The small molecule below binds the protein below.
Small molecule (SMILES): O=C(CCCCCn1ccnc1)N[C@@H](Cc1ccccc1)C(=O)O

Sequence of chain 1.A:
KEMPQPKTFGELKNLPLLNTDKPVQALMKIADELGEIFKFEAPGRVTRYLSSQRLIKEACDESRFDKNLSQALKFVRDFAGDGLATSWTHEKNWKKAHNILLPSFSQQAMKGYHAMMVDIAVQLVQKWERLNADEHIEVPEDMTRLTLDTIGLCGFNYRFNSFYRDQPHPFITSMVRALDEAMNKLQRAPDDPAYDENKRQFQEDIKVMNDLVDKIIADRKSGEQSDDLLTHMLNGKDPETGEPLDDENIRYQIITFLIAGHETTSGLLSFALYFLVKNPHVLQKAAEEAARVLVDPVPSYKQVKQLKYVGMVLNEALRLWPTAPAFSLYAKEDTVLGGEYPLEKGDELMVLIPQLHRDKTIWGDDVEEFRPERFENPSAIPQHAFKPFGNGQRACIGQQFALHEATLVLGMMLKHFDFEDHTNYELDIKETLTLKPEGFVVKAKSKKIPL

Binding-site contacts:
Ligand atom C17 contacts residue TYR53 of chain 1.A at 3.3 Å (hydrophobic).
Ligand atom O15 contacts residue TYR53 of chain 1.A at 3.2 Å (h-bond).
Ligand atom O16 contacts residue SER74 of chain 1.A at 4.0 Å.
Ligand atom C3 contacts residue HEM1 of chain 1.C at 3.6 Å.
Ligand atom N12 contacts residue ALA332 of chain 1.A at 4.0 Å.
Ligand atom C20 contacts residue LEU190 of chain 1.A at 4.0 Å (hydrophobic).
Ligand atom C10 contacts residue SER74 of chain 1.A at 3.9 Å.
Ligand atom C3 contacts residue ALA330 of chain 1.A at 3.8 Å (hydrophobic).
Ligand atom C8 contacts residue PRO331 of chain 1.A at 4.1 Å (hydrophobic).
Ligand atom C11 contacts residue ALA76 of chain 1.A at 4.3 Å (hydrophobic).
Ligand atom C8 contacts residue ALA332 of chain 1.A at 3.2 Å (hydrophobic).
Ligand atom N2 contacts residue ALA330 of chain 1.A at 4.2 Å.
Ligand atom O24 contacts residue LEU439 of chain 1.A at 4.2 Å.
Ligand atom C13 contacts residue MET356 of chain 1.A at 3.9 Å (hydrophobic).
Ligand atom C4 contacts residue ALA330 of chain 1.A at 3.8 Å (hydrophobic).
Ligand atom C09 contacts residue LEU439 of chain 1.A at 4.0 Å (hydrophobic).
Ligand atom C23 contacts residue VAL28 of chain 1.A at 3.5 Å (hydrophobic).
Ligand atom N2 contacts residue HOA1 of chain 1.E at 2.9 Å (h-bond).
Ligand atom C17 contacts residue LEU31 of chain 1.A at 3.7 Å (hydrophobic).
Ligand atom C22 contacts residue PRO27 of chain 1.A at 3.7 Å (hydrophobic).
Ligand atom O24 contacts residue ALA76 of chain 1.A at 3.8 Å.
Ligand atom C1 contacts residue HOA1 of chain 1.E at 3.9 Å.
Ligand atom C11 contacts residue SER74 of chain 1.A at 4.2 Å.
Ligand atom C19 contacts residue LEU22 of chain 1.A at 4.2 Å (hydrophobic).
Ligand atom N12 contacts residue MET356 of chain 1.A at 3.7 Å.
Ligand atom C22 contacts residue VAL28 of chain 1.A at 3.8 Å (hydrophobic).
Ligand atom C7 contacts residue PRO331 of chain 1.A at 3.9 Å (hydrophobic).
Ligand atom C21 contacts residue PRO27 of chain 1.A at 3.2 Å (hydrophobic).
Ligand atom C7 contacts residue LEU439 of chain 1.A at 3.4 Å (hydrophobic).
Ligand atom C21 contacts residue MET187 of chain 1.A at 3.9 Å (hydrophobic).
Ligand atom C4 contacts residue HEM1 of chain 1.C at 4.0 Å.
Ligand atom C3 contacts residue HOA1 of chain 1.E at 3.5 Å.
Ligand atom C13 contacts residue TYR53 of chain 1.A at 3.3 Å (hydrophobic).
Ligand atom C7 contacts residue ALA332 of chain 1.A at 4.2 Å (hydrophobic).
Ligand atom C18 contacts residue LEU31 of chain 1.A at 4.0 Å (hydrophobic).
Ligand atom O16 contacts residue ALA76 of chain 1.A at 4.0 Å.
Ligand atom C14 contacts residue TYR53 of chain 1.A at 3.6 Å (hydrophobic).
Ligand atom C09 contacts residue ALA332 of chain 1.A at 4.2 Å (hydrophobic).
Ligand atom C20 contacts residue PRO27 of chain 1.A at 3.9 Å (hydrophobic).
Ligand atom C10 contacts residue ALA332 of chain 1.A at 4.0 Å (hydrophobic).